Sequence of chain 1.A:
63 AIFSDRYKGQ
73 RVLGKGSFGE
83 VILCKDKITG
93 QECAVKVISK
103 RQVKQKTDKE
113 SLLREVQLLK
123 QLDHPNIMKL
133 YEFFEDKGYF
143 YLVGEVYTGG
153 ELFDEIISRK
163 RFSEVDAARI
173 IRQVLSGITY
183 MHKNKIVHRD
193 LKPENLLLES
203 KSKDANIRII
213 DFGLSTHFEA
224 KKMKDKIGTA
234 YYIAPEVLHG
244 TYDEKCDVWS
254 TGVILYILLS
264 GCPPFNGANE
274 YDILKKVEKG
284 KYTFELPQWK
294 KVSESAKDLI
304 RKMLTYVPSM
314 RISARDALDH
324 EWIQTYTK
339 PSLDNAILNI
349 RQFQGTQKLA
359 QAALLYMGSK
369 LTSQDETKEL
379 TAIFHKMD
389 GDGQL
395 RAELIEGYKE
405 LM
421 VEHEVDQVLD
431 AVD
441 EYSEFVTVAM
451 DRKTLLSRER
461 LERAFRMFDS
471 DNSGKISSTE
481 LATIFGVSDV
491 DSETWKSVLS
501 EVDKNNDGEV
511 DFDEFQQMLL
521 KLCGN

This protein binds this small molecule.
Small molecule (SMILES): Nc1nc(-c2ccc(F)c(Cl)c2)c(-c2ccc3ncccc3n2)s1

Binding-site contacts:
Ligand atom C7 contacts residue GLU147 of chain 1.A at 3.7 Å.
Ligand atom C14 contacts residue MET130 of chain 1.A at 3.6 Å (hydrophobic).
Ligand atom C14 contacts residue LEU144 of chain 1.A at 3.5 Å (hydrophobic).
Ligand atom N3 contacts residue SER79 of chain 1.A at 3.3 Å (h-bond).
Ligand atom C12 contacts residue LYS98 of chain 1.A at 3.8 Å.
Ligand atom C3 contacts residue LEU75 of chain 1.A at 3.8 Å (hydrophobic).
Ligand atom C10 contacts residue ILE212 of chain 1.A at 3.4 Å (hydrophobic).
Ligand atom N1 contacts residue VAL83 of chain 1.A at 3.6 Å.
Ligand atom F contacts residue VAL145 of chain 1.A at 3.7 Å.
Ligand atom F contacts residue GLY146 of chain 1.A at 3.6 Å.
Ligand atom N2 contacts residue ASP213 of chain 1.A at 3.7 Å.
Ligand atom C2 contacts residue LEU75 of chain 1.A at 3.8 Å (hydrophobic).
Ligand atom C contacts residue LEU199 of chain 1.A at 3.6 Å (hydrophobic).
Ligand atom C7 contacts residue LEU199 of chain 1.A at 3.8 Å (hydrophobic).
Ligand atom N3 contacts residue ASP213 of chain 1.A at 3.6 Å.
Ligand atom N2 contacts residue LYS98 of chain 1.A at 3.1 Å (salt-bridge).
Ligand atom N3 contacts residue GLY78 of chain 1.A at 3.2 Å.
Ligand atom C9 contacts residue GLY78 of chain 1.A at 3.7 Å.
Ligand atom C6 contacts residue MET130 of chain 1.A at 3.8 Å (hydrophobic).
Ligand atom C15 contacts residue ALA96 of chain 1.A at 3.5 Å (hydrophobic).
Ligand atom C5 contacts residue LEU199 of chain 1.A at 3.8 Å (hydrophobic).
Ligand atom N1 contacts residue LEU199 of chain 1.A at 3.8 Å.
Ligand atom C11 contacts residue ILE212 of chain 1.A at 3.9 Å (hydrophobic).
Ligand atom C13 contacts residue MET130 of chain 1.A at 3.8 Å (hydrophobic).
Ligand atom C15 contacts residue MET130 of chain 1.A at 3.5 Å (hydrophobic).
Ligand atom F contacts residue LEU144 of chain 1.A at 2.9 Å.
Ligand atom C7 contacts residue ALA96 of chain 1.A at 3.5 Å (hydrophobic).
Ligand atom C12 contacts residue ILE212 of chain 1.A at 3.7 Å (hydrophobic).
Ligand atom C9 contacts residue ILE212 of chain 1.A at 3.7 Å (hydrophobic).
Ligand atom C8 contacts residue ILE212 of chain 1.A at 3.7 Å (hydrophobic).
Ligand atom C15 contacts residue LEU144 of chain 1.A at 3.6 Å (hydrophobic).
Ligand atom C4 contacts residue TYR149 of chain 1.A at 3.1 Å (hydrophobic).
Ligand atom C3 contacts residue TYR149 of chain 1.A at 3.8 Å (hydrophobic).
Ligand atom N2 contacts residue ILE212 of chain 1.A at 3.4 Å.
Ligand atom C12 contacts residue ASP213 of chain 1.A at 3.5 Å.
Ligand atom F contacts residue LEU132 of chain 1.A at 3.6 Å.
Ligand atom N contacts residue VAL148 of chain 1.A at 3.7 Å.
Ligand atom C1 contacts residue LEU199 of chain 1.A at 3.6 Å (hydrophobic).
Ligand atom N contacts residue TYR149 of chain 1.A at 3.0 Å (h-bond).
Ligand atom C contacts residue ALA96 of chain 1.A at 3.8 Å (hydrophobic).